A protein and the small-molecule ligand that binds it are described below.
Small molecule (SMILES): NS(=O)(=O)c1ccc(C(=O)NCC(F)(F)C(F)(F)C(F)(F)C(F)(F)C(F)(F)F)cc1

Sequence of chain 1.A:
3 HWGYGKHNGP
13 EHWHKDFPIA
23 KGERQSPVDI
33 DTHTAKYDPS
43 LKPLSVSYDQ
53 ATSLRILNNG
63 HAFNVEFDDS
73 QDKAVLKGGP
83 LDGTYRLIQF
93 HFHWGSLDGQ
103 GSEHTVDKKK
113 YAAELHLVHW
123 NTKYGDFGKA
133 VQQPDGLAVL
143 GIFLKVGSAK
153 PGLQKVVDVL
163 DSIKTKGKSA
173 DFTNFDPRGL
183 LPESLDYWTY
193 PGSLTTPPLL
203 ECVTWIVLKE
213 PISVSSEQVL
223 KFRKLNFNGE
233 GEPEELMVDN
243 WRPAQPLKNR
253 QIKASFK

Binding-site contacts:
Ligand atom F2'2 contacts residue PHE129 of chain 1.A at 3.6 Å.
Ligand atom C3 contacts residue LEU196 of chain 1.A at 3.8 Å (hydrophobic).
Ligand atom F6'2 contacts residue GLN134 of chain 1.A at 3.8 Å.
Ligand atom N3S contacts residue THR197 of chain 1.A at 2.8 Å (h-bond).
Ligand atom N3S contacts residue HIS93 of chain 1.A at 3.3 Å (h-bond).
Ligand atom O1S contacts residue HIS118 of chain 1.A at 3.3 Å (h-bond).
Ligand atom F4'1 contacts residue PRO200 of chain 1.A at 3.9 Å.
Ligand atom C5 contacts residue GLN91 of chain 1.A at 3.7 Å.
Ligand atom F4'2 contacts residue PHE129 of chain 1.A at 3.6 Å.
Ligand atom F6'2 contacts residue VAL133 of chain 1.A at 3.7 Å.
Ligand atom O1S contacts residue TRP207 of chain 1.A at 3.8 Å.
Ligand atom S contacts residue HIS118 of chain 1.A at 3.9 Å.
Ligand atom F4'1 contacts residue LEU202 of chain 1.A at 3.6 Å.
Ligand atom O1S contacts residue HIS93 of chain 1.A at 3.4 Å.
Ligand atom C3 contacts residue THR198 of chain 1.A at 3.4 Å.
Ligand atom C6 contacts residue VAL120 of chain 1.A at 3.6 Å (hydrophobic).
Ligand atom O2S contacts residue LEU196 of chain 1.A at 3.4 Å.
Ligand atom S contacts residue ZN1 of chain 1.B at 3.0 Å.
Ligand atom C2 contacts residue THR198 of chain 1.A at 3.3 Å.
Ligand atom F3'1 contacts residue PHE129 of chain 1.A at 3.6 Å.
Ligand atom O1S contacts residue VAL120 of chain 1.A at 4.0 Å.
Ligand atom O' contacts residue PHE129 of chain 1.A at 3.1 Å.
Ligand atom N3S contacts residue HIS95 of chain 1.A at 3.4 Å (h-bond).
Ligand atom F4'1 contacts residue VAL133 of chain 1.A at 3.8 Å.
Ligand atom F6'1 contacts residue GLN134 of chain 1.A at 4.0 Å.
Ligand atom O1S contacts residue VAL141 of chain 1.A at 3.6 Å.
Ligand atom N3S contacts residue ZN1 of chain 1.B at 2.0 Å.
Ligand atom C6 contacts residue HIS93 of chain 1.A at 3.9 Å.
Ligand atom F4'2 contacts residue VAL133 of chain 1.A at 3.8 Å.
Ligand atom C2 contacts residue LEU196 of chain 1.A at 3.7 Å (hydrophobic).
Ligand atom F5'2 contacts residue PRO200 of chain 1.A at 4.0 Å.
Ligand atom S contacts residue HIS93 of chain 1.A at 4.0 Å.
Ligand atom O2S contacts residue THR197 of chain 1.A at 2.9 Å (h-bond).
Ligand atom N3S contacts residue HIS118 of chain 1.A at 3.4 Å (h-bond).
Ligand atom C1 contacts residue LEU196 of chain 1.A at 3.9 Å (hydrophobic).
Ligand atom F2'1 contacts residue LEU196 of chain 1.A at 3.9 Å.
Ligand atom F2'1 contacts residue PRO200 of chain 1.A at 3.0 Å.
Ligand atom S contacts residue THR197 of chain 1.A at 3.9 Å.
Ligand atom O1S contacts residue ZN1 of chain 1.B at 3.0 Å.
Ligand atom O2S contacts residue TRP207 of chain 1.A at 3.4 Å.